Binding-site contacts:
Ligand atom C5 contacts residue ASN174 of chain 1.C at 3.3 Å.
Ligand atom O2G contacts residue VAL48 of chain 1.C at 3.2 Å.
Ligand atom O1G contacts residue LYS26 of chain 1.C at 3.4 Å (salt-bridge).
Ligand atom O6 contacts residue PHE172 of chain 1.C at 3.4 Å (h-bond).
Ligand atom N1 contacts residue ARG138 of chain 1.C at 3.4 Å.
Ligand atom O6 contacts residue SER173 of chain 1.C at 3.4 Å.
Ligand atom O1A contacts residue ALA28 of chain 1.C at 3.0 Å (h-bond).
Ligand atom O1A contacts residue SER27 of chain 1.C at 3.2 Å.
Ligand atom O2B contacts residue SER27 of chain 1.C at 3.1 Å (h-bond).
Ligand atom C6 contacts residue ASN174 of chain 1.C at 3.2 Å.
Ligand atom N3 contacts residue ARG138 of chain 1.C at 3.6 Å.
Ligand atom O6 contacts residue ARG138 of chain 1.C at 3.2 Å (salt-bridge).
Ligand atom O1G contacts residue MG1 of chain 1.K at 3.4 Å.
Ligand atom N2 contacts residue GLU140 of chain 1.C at 2.2 Å (salt-bridge).
Ligand atom O3A contacts residue GLY25 of chain 1.C at 3.4 Å (h-bond).
Ligand atom O2B contacts residue MG1 of chain 1.K at 2.3 Å.
Ligand atom O3' contacts residue ARG42 of chain 1.C at 3.3 Å.
Ligand atom O1B contacts residue LYS26 of chain 1.C at 2.3 Å (salt-bridge).
Ligand atom O3G contacts residue THR22 of chain 1.C at 3.2 Å.
Ligand atom N7 contacts residue ASN174 of chain 1.C at 2.8 Å (h-bond).
Ligand atom N3B contacts residue GLY23 of chain 1.C at 3.0 Å (h-bond).
Ligand atom O3G contacts residue GLY23 of chain 1.C at 3.6 Å.
Ligand atom O6 contacts residue ASN174 of chain 1.C at 2.5 Å (h-bond).
Ligand atom O2G contacts residue THR49 of chain 1.C at 3.3 Å (h-bond).
Ligand atom O4' contacts residue ARG138 of chain 1.C at 3.5 Å (salt-bridge).
Ligand atom O1B contacts residue SER24 of chain 1.C at 3.5 Å (h-bond).
Ligand atom O2A contacts residue ARG42 of chain 1.C at 2.9 Å (salt-bridge).
Ligand atom PG contacts residue MG1 of chain 1.K at 3.3 Å.
Ligand atom N1 contacts residue GLU140 of chain 1.C at 3.1 Å (salt-bridge).
Ligand atom O2G contacts residue MG1 of chain 1.K at 2.4 Å.
Ligand atom O3' contacts residue ILE43 of chain 1.C at 3.1 Å (h-bond).
Ligand atom N3B contacts residue LYS26 of chain 1.C at 3.3 Å (salt-bridge).
Ligand atom O1A contacts residue SER41 of chain 1.C at 3.3 Å.
Ligand atom C2 contacts residue GLU140 of chain 1.C at 3.1 Å.
Ligand atom C8 contacts residue ALA28 of chain 1.C at 3.5 Å (hydrophobic).
Ligand atom C6 contacts residue ARG138 of chain 1.C at 3.4 Å.
Ligand atom O3G contacts residue VAL48 of chain 1.C at 3.2 Å (h-bond).
Ligand atom O1B contacts residue GLY25 of chain 1.C at 2.8 Å (h-bond).
Ligand atom PB contacts residue LYS26 of chain 1.C at 3.5 Å.
Ligand atom O1G contacts residue THR22 of chain 1.C at 3.2 Å.

This protein binds this small molecule.
Small molecule (SMILES): Nc1nc2c(ncn2[C@@H]2O[C@H](CO[P](=O)(O)O[P](=O)(O)NP(=O)(O)O)[C@@H](O)[C@H]2O)c(=O)[nH]1

Sequence of chain 1.C:
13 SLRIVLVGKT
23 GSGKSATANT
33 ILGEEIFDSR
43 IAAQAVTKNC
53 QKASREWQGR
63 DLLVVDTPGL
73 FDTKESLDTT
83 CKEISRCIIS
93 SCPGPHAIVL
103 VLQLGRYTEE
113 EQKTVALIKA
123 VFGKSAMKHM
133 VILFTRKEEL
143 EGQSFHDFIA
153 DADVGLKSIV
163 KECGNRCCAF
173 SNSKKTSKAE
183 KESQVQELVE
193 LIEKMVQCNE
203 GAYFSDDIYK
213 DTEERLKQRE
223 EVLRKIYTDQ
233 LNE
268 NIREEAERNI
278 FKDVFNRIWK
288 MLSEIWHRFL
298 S